Sequence of chain 1.A:
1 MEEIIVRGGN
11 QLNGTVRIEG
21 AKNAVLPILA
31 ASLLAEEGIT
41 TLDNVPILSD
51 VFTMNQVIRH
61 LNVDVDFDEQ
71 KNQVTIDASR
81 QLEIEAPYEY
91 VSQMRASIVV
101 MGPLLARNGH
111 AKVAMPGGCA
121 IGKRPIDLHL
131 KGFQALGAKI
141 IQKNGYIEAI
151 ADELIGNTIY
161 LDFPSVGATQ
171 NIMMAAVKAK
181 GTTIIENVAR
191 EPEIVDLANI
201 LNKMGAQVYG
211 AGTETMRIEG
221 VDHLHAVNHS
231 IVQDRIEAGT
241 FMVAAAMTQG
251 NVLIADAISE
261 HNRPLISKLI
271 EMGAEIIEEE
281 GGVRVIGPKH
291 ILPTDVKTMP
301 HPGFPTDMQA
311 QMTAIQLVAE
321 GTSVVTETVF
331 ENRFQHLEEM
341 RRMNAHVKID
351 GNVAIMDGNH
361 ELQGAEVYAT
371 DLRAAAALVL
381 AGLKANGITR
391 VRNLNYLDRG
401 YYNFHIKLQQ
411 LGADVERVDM

Binding-site contacts:
Ligand atom P1 contacts residue ARG95 of chain 1.A at 3.8 Å.
Ligand atom C1 contacts residue ARG399 of chain 1.A at 4.3 Å.
Ligand atom O1 contacts residue LEU372 of chain 1.A at 4.1 Å.
Ligand atom P1 contacts residue CYS119 of chain 1.A at 3.8 Å.
Ligand atom O3 contacts residue ARG95 of chain 1.A at 3.8 Å.
Ligand atom O3 contacts residue UD11 of chain 1.E at 3.6 Å.
Ligand atom P1 contacts residue LYS22 of chain 1.A at 3.8 Å.
Ligand atom C3 contacts residue CYS119 of chain 1.A at 2.9 Å (hydrophobic).
Ligand atom C1 contacts residue UD11 of chain 1.E at 4.1 Å.
Ligand atom C1 contacts residue CYS119 of chain 1.A at 1.8 Å (hydrophobic).
Ligand atom C3 contacts residue ASP307 of chain 1.A at 4.1 Å.
Ligand atom O3 contacts residue ASP50 of chain 1.A at 3.9 Å.
Ligand atom O4 contacts residue UD11 of chain 1.E at 2.8 Å (h-bond).
Ligand atom O2 contacts residue CYS119 of chain 1.A at 2.7 Å (h-bond).
Ligand atom C1 contacts residue LEU372 of chain 1.A at 4.4 Å (hydrophobic).
Ligand atom C2 contacts residue LYS22 of chain 1.A at 3.8 Å.
Ligand atom O3 contacts residue LYS22 of chain 1.A at 2.6 Å (salt-bridge).
Ligand atom C2 contacts residue UD11 of chain 1.E at 3.7 Å.
Ligand atom C3 contacts residue ILE121 of chain 1.A at 3.9 Å (hydrophobic).
Ligand atom C2 contacts residue LEU372 of chain 1.A at 4.2 Å (hydrophobic).
Ligand atom O2 contacts residue ARG124 of chain 1.A at 2.9 Å (salt-bridge).
Ligand atom O4 contacts residue ARG95 of chain 1.A at 3.7 Å.
Ligand atom O4 contacts residue ARG124 of chain 1.A at 2.8 Å (salt-bridge).
Ligand atom O1 contacts residue UD11 of chain 1.E at 2.7 Å (h-bond).
Ligand atom P1 contacts residue UD11 of chain 1.E at 4.0 Å.
Ligand atom O1 contacts residue ASN23 of chain 1.A at 4.0 Å.
Ligand atom O1 contacts residue LYS22 of chain 1.A at 3.3 Å (salt-bridge).
Ligand atom O2 contacts residue GLY118 of chain 1.A at 3.2 Å.
Ligand atom C3 contacts residue UD11 of chain 1.E at 3.5 Å.
Ligand atom C3 contacts residue ARG124 of chain 1.A at 3.9 Å.
Ligand atom P1 contacts residue ARG399 of chain 1.A at 3.7 Å.
Ligand atom P1 contacts residue ARG124 of chain 1.A at 3.8 Å.
Ligand atom C1 contacts residue ARG333 of chain 1.A at 4.4 Å.
Ligand atom O2 contacts residue ARG95 of chain 1.A at 3.6 Å.
Ligand atom O3 contacts residue ARG399 of chain 1.A at 2.9 Å (salt-bridge).
Ligand atom C2 contacts residue ARG399 of chain 1.A at 3.9 Å.
Ligand atom C3 contacts residue ARG333 of chain 1.A at 3.8 Å.
Ligand atom O1 contacts residue CYS119 of chain 1.A at 4.1 Å.
Ligand atom O2 contacts residue ARG399 of chain 1.A at 3.4 Å (salt-bridge).
Ligand atom C2 contacts residue CYS119 of chain 1.A at 2.8 Å (hydrophobic).

The protein below binds the small molecule below.
Small molecule (SMILES): CC[C@H](O)P(=O)(O)O